Binding-site contacts:
Ligand atom O2' contacts residue SER111 of chain 1.D at 2.9 Å (h-bond).
Ligand atom C8' contacts residue VAL224 of chain 1.D at 3.4 Å (hydrophobic).
Ligand atom O2B contacts residue MG1 of chain 1.CA at 2.5 Å.
Ligand atom N3 contacts residue ASN89 of chain 1.D at 3.1 Å (h-bond).
Ligand atom N2' contacts residue ASP110 of chain 1.D at 3.3 Å (salt-bridge).
Ligand atom O6' contacts residue ASP199 of chain 1.D at 3.7 Å.
Ligand atom O3' contacts residue ASP110 of chain 1.D at 2.9 Å (salt-bridge).
Ligand atom N3 contacts residue ASP59 of chain 1.D at 2.8 Å (salt-bridge).
Ligand atom PB contacts residue MG1 of chain 1.CA at 3.8 Å.
Ligand atom O4 contacts residue ASN89 of chain 1.D at 3.7 Å.
Ligand atom O4 contacts residue GLY88 of chain 1.D at 2.9 Å (h-bond).
Ligand atom O2' contacts residue THR28 of chain 1.D at 3.4 Å.
Ligand atom C5 contacts residue GLY88 of chain 1.D at 3.5 Å.
Ligand atom C4 contacts residue ASP59 of chain 1.D at 3.7 Å.
Ligand atom O2 contacts residue PRO93 of chain 1.D at 3.5 Å.
Ligand atom O4 contacts residue PHE29 of chain 1.D at 3.8 Å.
Ligand atom C2 contacts residue ASP59 of chain 1.D at 3.6 Å.
Ligand atom O2 contacts residue PRO27 of chain 1.D at 3.8 Å.
Ligand atom O2A contacts residue ASP110 of chain 1.D at 3.5 Å (salt-bridge).
Ligand atom O2 contacts residue ASP59 of chain 1.D at 3.5 Å (salt-bridge).
Ligand atom O4 contacts residue ASN86 of chain 1.D at 3.1 Å (h-bond).
Ligand atom C2B contacts residue SER111 of chain 1.D at 3.6 Å.
Ligand atom O2' contacts residue PHE29 of chain 1.D at 3.6 Å.
Ligand atom O3B contacts residue SER111 of chain 1.D at 3.1 Å (h-bond).
Ligand atom C2 contacts residue ASN89 of chain 1.D at 3.3 Å.
Ligand atom O4' contacts residue ARG94 of chain 1.D at 3.2 Å (salt-bridge).
Ligand atom O3B contacts residue PRO27 of chain 1.D at 3.2 Å (h-bond).
Ligand atom O2 contacts residue ASN89 of chain 1.D at 3.3 Å (h-bond).
Ligand atom O3' contacts residue ARG94 of chain 1.D at 3.3 Å (salt-bridge).
Ligand atom C4 contacts residue GLY88 of chain 1.D at 3.3 Å.
Ligand atom O4 contacts residue ASP59 of chain 1.D at 3.7 Å.
Ligand atom O3B contacts residue ASP110 of chain 1.D at 3.5 Å.
Ligand atom C1B contacts residue ALA90 of chain 1.D at 3.8 Å (hydrophobic).
Ligand atom C3' contacts residue ASP110 of chain 1.D at 3.2 Å.
Ligand atom PA contacts residue MG1 of chain 1.CA at 3.6 Å.
Ligand atom C3B contacts residue SER111 of chain 1.D at 3.5 Å.
Ligand atom O2' contacts residue PRO27 of chain 1.D at 2.8 Å (h-bond).
Ligand atom O2A contacts residue MG1 of chain 1.CA at 2.4 Å.
Ligand atom O4B contacts residue ALA90 of chain 1.D at 3.1 Å.
Ligand atom C4' contacts residue ASP199 of chain 1.D at 3.7 Å.

A small-molecule ligand and the protein it binds are described below.
Small molecule (SMILES): CC(=O)N[C@H]1[C@@H](O[P](=O)(O)O[P](=O)(O)OC[C@H]2O[C@@H](n3ccc(=O)[nH]c3=O)[C@H](O)[C@@H]2O)O[C@H](CO)[C@@H](O)[C@@H]1O

Sequence of chain 1.D:
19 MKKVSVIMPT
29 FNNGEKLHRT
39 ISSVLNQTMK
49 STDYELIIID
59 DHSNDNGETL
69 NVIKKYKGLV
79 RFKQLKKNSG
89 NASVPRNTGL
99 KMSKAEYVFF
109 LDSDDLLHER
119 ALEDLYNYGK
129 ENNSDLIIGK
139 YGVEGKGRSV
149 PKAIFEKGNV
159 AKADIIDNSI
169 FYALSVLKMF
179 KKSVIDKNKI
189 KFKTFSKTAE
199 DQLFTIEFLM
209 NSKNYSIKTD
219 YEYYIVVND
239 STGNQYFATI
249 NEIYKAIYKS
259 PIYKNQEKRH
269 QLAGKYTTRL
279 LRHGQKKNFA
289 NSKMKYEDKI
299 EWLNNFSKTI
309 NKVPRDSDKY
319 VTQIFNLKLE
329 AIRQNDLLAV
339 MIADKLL